Sequence of chain 1.A:
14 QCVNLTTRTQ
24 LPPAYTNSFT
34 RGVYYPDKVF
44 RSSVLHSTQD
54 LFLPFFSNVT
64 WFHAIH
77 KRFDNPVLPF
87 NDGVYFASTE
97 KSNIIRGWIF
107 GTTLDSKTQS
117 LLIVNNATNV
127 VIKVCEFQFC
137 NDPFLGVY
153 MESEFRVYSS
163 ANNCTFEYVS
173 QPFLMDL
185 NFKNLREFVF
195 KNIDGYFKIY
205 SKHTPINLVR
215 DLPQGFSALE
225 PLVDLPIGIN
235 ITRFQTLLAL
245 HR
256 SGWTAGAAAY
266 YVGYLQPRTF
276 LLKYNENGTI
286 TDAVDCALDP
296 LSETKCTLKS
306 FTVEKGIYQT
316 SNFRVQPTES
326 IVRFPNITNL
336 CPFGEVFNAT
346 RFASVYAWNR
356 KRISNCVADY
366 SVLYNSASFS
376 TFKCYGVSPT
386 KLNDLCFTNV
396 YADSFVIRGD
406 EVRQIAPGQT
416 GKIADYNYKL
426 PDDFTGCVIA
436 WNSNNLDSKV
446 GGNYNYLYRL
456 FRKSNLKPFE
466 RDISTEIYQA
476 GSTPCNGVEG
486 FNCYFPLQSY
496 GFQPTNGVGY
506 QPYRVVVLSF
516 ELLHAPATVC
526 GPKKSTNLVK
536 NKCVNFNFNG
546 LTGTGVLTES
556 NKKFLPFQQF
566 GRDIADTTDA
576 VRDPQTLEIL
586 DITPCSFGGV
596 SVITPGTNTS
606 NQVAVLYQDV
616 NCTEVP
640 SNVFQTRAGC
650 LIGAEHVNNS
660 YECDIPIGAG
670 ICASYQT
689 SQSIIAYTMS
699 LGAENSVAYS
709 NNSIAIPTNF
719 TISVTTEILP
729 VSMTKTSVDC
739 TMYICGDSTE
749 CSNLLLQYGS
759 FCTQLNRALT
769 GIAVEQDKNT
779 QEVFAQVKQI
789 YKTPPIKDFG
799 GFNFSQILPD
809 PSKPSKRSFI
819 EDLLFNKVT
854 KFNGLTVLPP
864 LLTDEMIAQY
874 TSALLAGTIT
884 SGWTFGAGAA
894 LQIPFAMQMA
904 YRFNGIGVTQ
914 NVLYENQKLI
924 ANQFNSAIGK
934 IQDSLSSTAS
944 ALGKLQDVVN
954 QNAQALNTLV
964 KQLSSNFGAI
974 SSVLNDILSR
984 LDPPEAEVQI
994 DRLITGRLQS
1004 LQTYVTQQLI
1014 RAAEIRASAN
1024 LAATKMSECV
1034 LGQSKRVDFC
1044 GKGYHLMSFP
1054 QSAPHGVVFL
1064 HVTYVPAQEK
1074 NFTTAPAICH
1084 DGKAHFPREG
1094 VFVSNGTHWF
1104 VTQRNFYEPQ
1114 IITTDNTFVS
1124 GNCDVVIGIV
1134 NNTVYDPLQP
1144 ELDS

A protein and the small-molecule ligand that binds it are described below.
Small molecule (SMILES): CC(=O)N[C@@H]1[C@@H](O)[C@H](O)[C@@H](CO)O[C@H]1O

Binding-site contacts:
Ligand atom O6 contacts residue ASN125 of chain 1.A at 4.0 Å.
Ligand atom C6 contacts residue ASN125 of chain 1.A at 3.4 Å.
Ligand atom N2 contacts residue ASN122 of chain 1.A at 3.0 Å (h-bond).
Ligand atom O3 contacts residue VAL127 of chain 1.A at 3.5 Å.
Ligand atom C3 contacts residue ASN122 of chain 1.A at 3.9 Å.
Ligand atom C8 contacts residue ASN122 of chain 1.A at 4.5 Å.
Ligand atom O7 contacts residue ASN122 of chain 1.A at 3.5 Å (h-bond).
Ligand atom C7 contacts residue ASN122 of chain 1.A at 3.4 Å.
Ligand atom C5 contacts residue ASN122 of chain 1.A at 3.7 Å.
Ligand atom C4 contacts residue VAL127 of chain 1.A at 4.4 Å (hydrophobic).
Ligand atom C1 contacts residue ASN122 of chain 1.A at 1.5 Å.
Ligand atom C5 contacts residue ASN125 of chain 1.A at 4.1 Å.
Ligand atom O5 contacts residue ASN122 of chain 1.A at 2.5 Å (h-bond).
Ligand atom O5 contacts residue ASN125 of chain 1.A at 3.6 Å (h-bond).
Ligand atom C3 contacts residue VAL127 of chain 1.A at 4.3 Å (hydrophobic).
Ligand atom C8 contacts residue PHE157 of chain 1.A at 3.6 Å (hydrophobic).
Ligand atom C2 contacts residue ASN122 of chain 1.A at 2.6 Å.
Ligand atom C2 contacts residue VAL127 of chain 1.A at 4.3 Å (hydrophobic).
Ligand atom C4 contacts residue ASN122 of chain 1.A at 4.3 Å.